Sequence of chain 1.A:
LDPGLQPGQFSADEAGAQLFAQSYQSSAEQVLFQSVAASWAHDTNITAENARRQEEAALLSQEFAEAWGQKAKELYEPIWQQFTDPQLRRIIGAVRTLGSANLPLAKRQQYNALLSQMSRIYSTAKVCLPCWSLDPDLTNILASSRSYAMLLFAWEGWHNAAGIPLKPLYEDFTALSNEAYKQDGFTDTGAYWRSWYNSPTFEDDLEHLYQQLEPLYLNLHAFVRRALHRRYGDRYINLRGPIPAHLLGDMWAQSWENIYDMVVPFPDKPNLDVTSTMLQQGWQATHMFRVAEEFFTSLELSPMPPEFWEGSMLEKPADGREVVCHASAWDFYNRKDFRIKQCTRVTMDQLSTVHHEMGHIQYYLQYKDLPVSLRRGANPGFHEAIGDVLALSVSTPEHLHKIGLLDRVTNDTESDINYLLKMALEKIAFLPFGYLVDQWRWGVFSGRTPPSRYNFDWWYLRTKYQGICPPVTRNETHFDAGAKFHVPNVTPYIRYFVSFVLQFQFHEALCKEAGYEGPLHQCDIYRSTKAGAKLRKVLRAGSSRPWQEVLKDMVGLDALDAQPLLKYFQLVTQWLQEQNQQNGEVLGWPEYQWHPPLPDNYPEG

Binding-site contacts:
Ligand atom C4 contacts residue ASP417 of chain 1.A at 4.2 Å.
Ligand atom N2 contacts residue GLN527 of chain 1.A at 3.0 Å (h-bond).
Ligand atom C3 contacts residue GLN527 of chain 1.A at 3.4 Å.
Ligand atom C5 contacts residue ASN416 of chain 1.A at 3.7 Å.
Ligand atom C6 contacts residue ASP417 of chain 1.A at 3.8 Å.
Ligand atom O3 contacts residue THR418 of chain 1.A at 3.4 Å.
Ligand atom C2 contacts residue ASN416 of chain 1.A at 2.4 Å.
Ligand atom O7 contacts residue EDO1 of chain 1.Z at 3.6 Å.
Ligand atom O6 contacts residue GLU522 of chain 1.A at 3.6 Å (salt-bridge).
Ligand atom O6 contacts residue GLY523 of chain 1.A at 3.5 Å (h-bond).
Ligand atom C4 contacts residue GLU522 of chain 1.A at 4.0 Å.
Ligand atom C8 contacts residue EDO1 of chain 1.Z at 3.3 Å.
Ligand atom C3 contacts residue GLU522 of chain 1.A at 3.5 Å.
Ligand atom O3 contacts residue GLU522 of chain 1.A at 3.9 Å.
Ligand atom O5 contacts residue EDO1 of chain 1.Z at 4.1 Å.
Ligand atom C3 contacts residue THR418 of chain 1.A at 4.2 Å.
Ligand atom C7 contacts residue ASN416 of chain 1.A at 3.3 Å.
Ligand atom O7 contacts residue ASN416 of chain 1.A at 3.5 Å (h-bond).
Ligand atom O3 contacts residue PRO524 of chain 1.A at 4.1 Å.
Ligand atom C7 contacts residue GLN527 of chain 1.A at 4.0 Å.
Ligand atom O4 contacts residue PRO524 of chain 1.A at 3.4 Å.
Ligand atom O3 contacts residue GLN527 of chain 1.A at 4.1 Å.
Ligand atom C1 contacts residue GLN527 of chain 1.A at 3.8 Å.
Ligand atom C3 contacts residue PRO524 of chain 1.A at 3.9 Å (hydrophobic).
Ligand atom C6 contacts residue ASP421 of chain 1.A at 3.5 Å.
Ligand atom C1 contacts residue GLU522 of chain 1.A at 4.0 Å.
Ligand atom C4 contacts residue THR418 of chain 1.A at 3.7 Å.
Ligand atom C1 contacts residue ASN416 of chain 1.A at 1.4 Å.
Ligand atom O4 contacts residue ASP417 of chain 1.A at 4.1 Å.
Ligand atom C7 contacts residue EDO1 of chain 1.Z at 3.7 Å.
Ligand atom O5 contacts residue ASN416 of chain 1.A at 2.4 Å (h-bond).
Ligand atom O4 contacts residue GLU522 of chain 1.A at 2.8 Å (salt-bridge).
Ligand atom C6 contacts residue ASN416 of chain 1.A at 3.0 Å.
Ligand atom O7 contacts residue PRO524 of chain 1.A at 3.5 Å.
Ligand atom C5 contacts residue ASN416 of chain 1.A at 3.9 Å.
Ligand atom O4 contacts residue THR418 of chain 1.A at 2.9 Å.
Ligand atom N2 contacts residue ASN416 of chain 1.A at 2.8 Å (h-bond).
Ligand atom C2 contacts residue GLN527 of chain 1.A at 3.5 Å.
Ligand atom C4 contacts residue GLU522 of chain 1.A at 3.6 Å.
Ligand atom C3 contacts residue ASN416 of chain 1.A at 3.8 Å.

A protein and the small-molecule ligand that binds it are described below.
Small molecule (SMILES): CC(=O)N[C@H]1[C@H](O[C@H]2[C@H](O)[C@@H](NC(C)=O)CO[C@@H]2CO[C@@H]2O[C@@H](C)[C@@H](O)[C@@H](O)[C@@H]2O)O[C@H](CO)[C@@H](O[C@@H]2O[C@H](CO)[C@@H](O)[C@H](O)[C@@H]2O)[C@@H]1O